Sequence of chain 20.B:
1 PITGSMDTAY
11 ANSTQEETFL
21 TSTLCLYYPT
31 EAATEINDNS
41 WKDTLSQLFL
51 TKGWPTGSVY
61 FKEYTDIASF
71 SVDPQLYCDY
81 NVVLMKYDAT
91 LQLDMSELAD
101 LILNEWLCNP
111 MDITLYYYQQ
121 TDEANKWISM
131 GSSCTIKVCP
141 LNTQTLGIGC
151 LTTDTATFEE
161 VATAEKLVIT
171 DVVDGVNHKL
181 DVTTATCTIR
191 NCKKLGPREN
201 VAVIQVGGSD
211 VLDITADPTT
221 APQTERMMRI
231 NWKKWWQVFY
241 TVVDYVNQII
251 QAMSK

A small-molecule ligand and the protein it binds are described below.
Small molecule (SMILES): CC(=O)N[C@H]1[C@H](O[C@H]2[C@H](O)[C@@H](NC(C)=O)CO[C@@H]2CO)O[C@H](CO)[C@@H](O)[C@@H]1O

Binding-site contacts:
Ligand atom C7 contacts residue ASN12 of chain 20.B at 3.9 Å.
Ligand atom C5 contacts residue ASN12 of chain 20.B at 4.1 Å.
Ligand atom C1 contacts residue ASN12 of chain 20.B at 2.2 Å.
Ligand atom O5 contacts residue ASN12 of chain 20.B at 2.7 Å (h-bond).
Ligand atom N2 contacts residue ASN12 of chain 20.B at 3.8 Å.
Ligand atom O7 contacts residue ASN12 of chain 20.B at 3.7 Å.
Ligand atom C2 contacts residue ASN12 of chain 20.B at 3.2 Å.